Sequence of chain 1.A:
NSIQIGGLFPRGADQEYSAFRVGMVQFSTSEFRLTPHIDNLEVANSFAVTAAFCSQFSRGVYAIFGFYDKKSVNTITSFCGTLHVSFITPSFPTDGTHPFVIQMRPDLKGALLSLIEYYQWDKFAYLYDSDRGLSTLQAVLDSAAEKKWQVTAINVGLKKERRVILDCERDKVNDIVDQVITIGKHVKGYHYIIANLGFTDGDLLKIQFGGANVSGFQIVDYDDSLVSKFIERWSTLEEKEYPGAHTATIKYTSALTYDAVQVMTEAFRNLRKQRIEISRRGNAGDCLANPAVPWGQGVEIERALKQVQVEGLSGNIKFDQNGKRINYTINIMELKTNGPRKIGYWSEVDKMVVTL

Binding-site contacts:
Ligand atom N2 contacts residue ASN235 of chain 1.A at 3.4 Å (h-bond).
Ligand atom C8 contacts residue HIS213 of chain 1.A at 3.7 Å.
Ligand atom C4 contacts residue ASN235 of chain 1.A at 4.1 Å.
Ligand atom C8 contacts residue GLY211 of chain 1.A at 3.3 Å.
Ligand atom O7 contacts residue ASN235 of chain 1.A at 2.8 Å (h-bond).
Ligand atom C1 contacts residue ASN235 of chain 1.A at 1.4 Å.
Ligand atom C7 contacts residue HIS213 of chain 1.A at 3.7 Å.
Ligand atom C3 contacts residue ASN235 of chain 1.A at 3.8 Å.
Ligand atom C7 contacts residue GLY211 of chain 1.A at 3.9 Å.
Ligand atom C7 contacts residue ASN235 of chain 1.A at 3.4 Å.
Ligand atom C8 contacts residue TYR212 of chain 1.A at 4.1 Å (hydrophobic).
Ligand atom O7 contacts residue GLY211 of chain 1.A at 3.5 Å (h-bond).
Ligand atom O5 contacts residue HIS213 of chain 1.A at 4.4 Å.
Ligand atom C1 contacts residue HIS213 of chain 1.A at 3.9 Å.
Ligand atom O7 contacts residue HIS213 of chain 1.A at 4.1 Å.
Ligand atom O5 contacts residue ASN235 of chain 1.A at 2.1 Å (h-bond).
Ligand atom C8 contacts residue ARG185 of chain 1.A at 3.7 Å.
Ligand atom C2 contacts residue HIS213 of chain 1.A at 4.0 Å.
Ligand atom O3 contacts residue ARG185 of chain 1.A at 3.6 Å.
Ligand atom N2 contacts residue HIS213 of chain 1.A at 3.9 Å.
Ligand atom C7 contacts residue ARG185 of chain 1.A at 4.4 Å.
Ligand atom O7 contacts residue TYR212 of chain 1.A at 3.9 Å.
Ligand atom C7 contacts residue TYR212 of chain 1.A at 4.4 Å (hydrophobic).
Ligand atom C6 contacts residue ASN235 of chain 1.A at 4.3 Å.
Ligand atom C8 contacts residue ARG184 of chain 1.A at 3.9 Å.
Ligand atom N2 contacts residue ARG185 of chain 1.A at 3.9 Å.
Ligand atom C5 contacts residue ASN235 of chain 1.A at 3.2 Å.
Ligand atom C2 contacts residue ASN235 of chain 1.A at 2.8 Å.

This protein binds this small molecule.
Small molecule (SMILES): CC(=O)N[C@@H]1[C@@H](O)[C@H](O)[C@@H](CO)O[C@H]1O